Sequence of chain 3.A:
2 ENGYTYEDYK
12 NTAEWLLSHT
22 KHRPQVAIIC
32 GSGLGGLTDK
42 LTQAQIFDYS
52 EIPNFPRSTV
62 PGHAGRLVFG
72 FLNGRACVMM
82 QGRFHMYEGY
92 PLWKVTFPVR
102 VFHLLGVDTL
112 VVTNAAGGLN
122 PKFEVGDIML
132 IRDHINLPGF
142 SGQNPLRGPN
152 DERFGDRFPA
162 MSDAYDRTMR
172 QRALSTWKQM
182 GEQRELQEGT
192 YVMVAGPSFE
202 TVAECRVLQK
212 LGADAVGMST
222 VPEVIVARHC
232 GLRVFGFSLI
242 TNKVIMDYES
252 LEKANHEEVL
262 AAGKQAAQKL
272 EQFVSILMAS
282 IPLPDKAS

Binding-site contacts:
Ligand atom C1 contacts residue PHE200 of chain 3.A at 3.7 Å (hydrophobic).
Ligand atom C8 contacts residue ALA117 of chain 3.A at 4.2 Å (hydrophobic).
Ligand atom O4 contacts residue ASN243 of chain 3.A at 3.1 Å (h-bond).
Ligand atom S1 contacts residue MET219 of chain 3.A at 4.2 Å.
Ligand atom C2 contacts residue VAL217 of chain 3.A at 3.7 Å (hydrophobic).
Ligand atom C1 contacts residue VAL217 of chain 3.A at 3.6 Å (hydrophobic).
Ligand atom C8 contacts residue GLY218 of chain 3.A at 4.1 Å.
Ligand atom C3 contacts residue GLY118 of chain 3.A at 3.6 Å.
Ligand atom C8 contacts residue ALA116 of chain 3.A at 3.6 Å (hydrophobic).
Ligand atom C6 contacts residue ALA117 of chain 3.A at 4.1 Å (hydrophobic).
Ligand atom C2 contacts residue GLU201 of chain 3.A at 3.4 Å.
Ligand atom S1 contacts residue GLU201 of chain 3.A at 2.3 Å (salt-bridge).
Ligand atom N2 contacts residue PHE200 of chain 3.A at 3.7 Å.
Ligand atom C4 contacts residue PHE200 of chain 3.A at 3.7 Å (hydrophobic).
Ligand atom C5 contacts residue ASN243 of chain 3.A at 3.1 Å.
Ligand atom N1 contacts residue MET219 of chain 3.A at 3.8 Å.
Ligand atom C7 contacts residue ALA117 of chain 3.A at 4.0 Å (hydrophobic).
Ligand atom C2 contacts residue PHE200 of chain 3.A at 3.6 Å (hydrophobic).
Ligand atom C6 contacts residue ASN243 of chain 3.A at 3.7 Å.
Ligand atom S1 contacts residue PHE200 of chain 3.A at 4.2 Å.
Ligand atom N2 contacts residue GLU201 of chain 3.A at 3.6 Å.
Ligand atom C4 contacts residue GLY118 of chain 3.A at 3.8 Å.
Ligand atom N1 contacts residue PHE200 of chain 3.A at 3.9 Å.
Ligand atom C8 contacts residue VAL217 of chain 3.A at 3.9 Å (hydrophobic).
Ligand atom C4 contacts residue VAL217 of chain 3.A at 4.2 Å (hydrophobic).
Ligand atom C3 contacts residue ASN243 of chain 3.A at 4.2 Å.
Ligand atom C5 contacts residue GLY118 of chain 3.A at 3.9 Å.
Ligand atom N2 contacts residue VAL245 of chain 3.A at 4.1 Å.
Ligand atom C4 contacts residue ASN243 of chain 3.A at 4.2 Å.
Ligand atom N1 contacts residue VAL217 of chain 3.A at 3.6 Å (h-bond).
Ligand atom C3 contacts residue PHE200 of chain 3.A at 3.9 Å (hydrophobic).
Ligand atom N2 contacts residue VAL217 of chain 3.A at 3.9 Å.
Ligand atom C5 contacts residue ALA117 of chain 3.A at 3.9 Å (hydrophobic).
Ligand atom O4 contacts residue GLY118 of chain 3.A at 3.5 Å.
Ligand atom C7 contacts residue ALA116 of chain 3.A at 3.0 Å (hydrophobic).
Ligand atom C5 contacts residue THR242 of chain 3.A at 3.6 Å.
Ligand atom N1 contacts residue GLY218 of chain 3.A at 4.2 Å.
Ligand atom C6 contacts residue ALA116 of chain 3.A at 3.8 Å (hydrophobic).
Ligand atom S1 contacts residue VAL217 of chain 3.A at 3.7 Å.
Ligand atom C6 contacts residue THR242 of chain 3.A at 3.2 Å.

This protein binds this small molecule.
Small molecule (SMILES): O=c1[nH]c(S)nc2ccccc12